Sequence of chain 28.E:
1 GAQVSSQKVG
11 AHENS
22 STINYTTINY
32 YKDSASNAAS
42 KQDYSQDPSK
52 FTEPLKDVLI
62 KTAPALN

Binding-site contacts:
Ligand atom C contacts residue VAL4 of chain 28.E at 4.0 Å (hydrophobic).
Ligand atom O contacts residue GLN3 of chain 28.E at 3.1 Å (h-bond).
Ligand atom CB contacts residue VAL4 of chain 28.E at 4.5 Å (hydrophobic).
Ligand atom N contacts residue VAL4 of chain 28.E at 3.0 Å (h-bond).
Ligand atom OE1 contacts residue ASN25 of chain 28.E at 4.4 Å.
Ligand atom C contacts residue VAL4 of chain 28.E at 3.6 Å (hydrophobic).
Ligand atom OE2 contacts residue VAL4 of chain 28.E at 3.6 Å.
Ligand atom C contacts residue VAL4 of chain 28.E at 4.2 Å (hydrophobic).
Ligand atom CB contacts residue GLN3 of chain 28.E at 4.4 Å.
Ligand atom O contacts residue SER6 of chain 28.E at 4.1 Å.
Ligand atom O contacts residue ALA2 of chain 28.E at 3.9 Å.
Ligand atom CB contacts residue VAL4 of chain 28.E at 4.3 Å (hydrophobic).
Ligand atom CG1 contacts residue GLN3 of chain 28.E at 4.1 Å.
Ligand atom CA contacts residue VAL4 of chain 28.E at 3.5 Å (hydrophobic).
Ligand atom CB contacts residue GLN3 of chain 28.E at 3.4 Å.
Ligand atom CA contacts residue GLN3 of chain 28.E at 4.2 Å.
Ligand atom CG2 contacts residue ALA2 of chain 28.E at 4.0 Å (hydrophobic).
Ligand atom CG2 contacts residue VAL4 of chain 28.E at 3.8 Å (hydrophobic).
Ligand atom C contacts residue ALA2 of chain 28.E at 4.3 Å (hydrophobic).
Ligand atom CA contacts residue ALA2 of chain 28.E at 3.5 Å (hydrophobic).
Ligand atom CA contacts residue ALA2 of chain 28.E at 4.0 Å (hydrophobic).
Ligand atom CD contacts residue VAL4 of chain 28.E at 3.8 Å (hydrophobic).
Ligand atom O contacts residue SER5 of chain 28.E at 3.8 Å.
Ligand atom C contacts residue ALA2 of chain 28.E at 3.7 Å (hydrophobic).
Ligand atom CB contacts residue ALA2 of chain 28.E at 4.3 Å (hydrophobic).
Ligand atom CG2 contacts residue SER5 of chain 28.E at 3.7 Å.
Ligand atom N contacts residue ALA2 of chain 28.E at 3.0 Å (h-bond).
Ligand atom OE1 contacts residue VAL4 of chain 28.E at 3.5 Å.
Ligand atom O contacts residue VAL4 of chain 28.E at 3.8 Å.
Ligand atom O contacts residue VAL4 of chain 28.E at 2.9 Å (h-bond).
Ligand atom CB contacts residue ALA2 of chain 28.E at 3.4 Å (hydrophobic).
Ligand atom CA contacts residue VAL4 of chain 28.E at 4.0 Å (hydrophobic).
Ligand atom CG2 contacts residue GLN3 of chain 28.E at 3.4 Å.
Ligand atom C contacts residue GLN3 of chain 28.E at 3.9 Å.
Ligand atom OG contacts residue GLN3 of chain 28.E at 3.3 Å (h-bond).

A small-molecule ligand and the protein it binds are described below.
Small molecule (SMILES): CC[C@H](C)[C@H](N)C(=O)N[C@@H](CO)C(=O)N[C@@H](CCC(=O)O)C(=O)N[C@H](C=O)C(C)C